Sequence of chain 1.A:
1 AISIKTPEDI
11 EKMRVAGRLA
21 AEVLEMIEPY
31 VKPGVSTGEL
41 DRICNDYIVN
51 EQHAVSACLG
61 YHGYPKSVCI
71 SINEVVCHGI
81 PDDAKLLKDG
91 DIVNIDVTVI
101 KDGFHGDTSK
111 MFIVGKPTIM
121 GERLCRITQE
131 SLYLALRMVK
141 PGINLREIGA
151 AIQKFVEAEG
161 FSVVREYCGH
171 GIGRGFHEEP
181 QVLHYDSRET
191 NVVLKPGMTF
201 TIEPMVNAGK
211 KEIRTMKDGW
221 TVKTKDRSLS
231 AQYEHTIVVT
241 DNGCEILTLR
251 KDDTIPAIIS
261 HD

Binding-site contacts:
Ligand atom NAN contacts residue HIS177 of chain 1.A at 3.2 Å (h-bond).
Ligand atom OAQ contacts residue GLU203 of chain 1.A at 3.5 Å (salt-bridge).
Ligand atom CAD contacts residue HIS78 of chain 1.A at 3.8 Å.
Ligand atom NAO contacts residue ASP107 of chain 1.A at 3.6 Å (salt-bridge).
Ligand atom NAP contacts residue ASP96 of chain 1.A at 2.5 Å (salt-bridge).
Ligand atom CAF contacts residue TYR61 of chain 1.A at 3.7 Å (hydrophobic).
Ligand atom OAQ contacts residue MN1 of chain 1.B at 2.1 Å.
Ligand atom CAL contacts residue ASP96 of chain 1.A at 3.6 Å.
Ligand atom CAF contacts residue TRP220 of chain 1.A at 3.3 Å (hydrophobic).
Ligand atom NAO contacts residue ASP96 of chain 1.A at 2.5 Å (salt-bridge).
Ligand atom CAK contacts residue ASP96 of chain 1.A at 3.4 Å.
Ligand atom OAQ contacts residue ASP107 of chain 1.A at 3.1 Å (salt-bridge).
Ligand atom NAO contacts residue MN1 of chain 1.B at 3.1 Å.
Ligand atom CAE contacts residue TYR61 of chain 1.A at 3.9 Å (hydrophobic).
Ligand atom CAA contacts residue TRP220 of chain 1.A at 3.4 Å (hydrophobic).
Ligand atom CAL contacts residue ASP107 of chain 1.A at 3.6 Å.
Ligand atom CAD contacts residue TYR61 of chain 1.A at 3.9 Å (hydrophobic).
Ligand atom CAB contacts residue TYR61 of chain 1.A at 3.5 Å (hydrophobic).
Ligand atom NAP contacts residue ASP107 of chain 1.A at 2.4 Å (salt-bridge).
Ligand atom CAJ contacts residue ASP96 of chain 1.A at 3.8 Å.
Ligand atom CAG contacts residue HIS78 of chain 1.A at 3.7 Å.
Ligand atom CAJ contacts residue PHE176 of chain 1.A at 3.7 Å (hydrophobic).
Ligand atom CAI contacts residue TYR64 of chain 1.A at 3.9 Å (hydrophobic).
Ligand atom CAA contacts residue TYR61 of chain 1.A at 3.6 Å (hydrophobic).
Ligand atom OAQ contacts residue PHE176 of chain 1.A at 3.9 Å.
Ligand atom NAN contacts residue PHE176 of chain 1.A at 3.9 Å.
Ligand atom OAQ contacts residue HIS170 of chain 1.A at 3.1 Å (h-bond).
Ligand atom CAL contacts residue MN1 of chain 1.B at 2.9 Å.
Ligand atom CAH contacts residue CYS69 of chain 1.A at 3.3 Å (hydrophobic).
Ligand atom OAQ contacts residue HIS177 of chain 1.A at 3.3 Å (h-bond).
Ligand atom NAO contacts residue GLU203 of chain 1.A at 3.7 Å.
Ligand atom CAL contacts residue GLU203 of chain 1.A at 3.9 Å.
Ligand atom NAO contacts residue GLU234 of chain 1.A at 3.6 Å (salt-bridge).
Ligand atom NAN contacts residue HIS78 of chain 1.A at 3.9 Å.
Ligand atom CAC contacts residue HIS177 of chain 1.A at 3.8 Å.
Ligand atom CAH contacts residue CYS58 of chain 1.A at 3.8 Å (hydrophobic).
Ligand atom CAC contacts residue TYR61 of chain 1.A at 3.7 Å (hydrophobic).
Ligand atom NAP contacts residue GLU234 of chain 1.A at 2.5 Å (salt-bridge).
Ligand atom CAK contacts residue PHE176 of chain 1.A at 3.8 Å (hydrophobic).
Ligand atom NAP contacts residue MN1 of chain 1.B at 3.0 Å.

This small molecule binds to this protein.
Small molecule (SMILES): NNC(=O)c1cn2ccc3ccccc3c2n1